Sequence of chain 1.C:
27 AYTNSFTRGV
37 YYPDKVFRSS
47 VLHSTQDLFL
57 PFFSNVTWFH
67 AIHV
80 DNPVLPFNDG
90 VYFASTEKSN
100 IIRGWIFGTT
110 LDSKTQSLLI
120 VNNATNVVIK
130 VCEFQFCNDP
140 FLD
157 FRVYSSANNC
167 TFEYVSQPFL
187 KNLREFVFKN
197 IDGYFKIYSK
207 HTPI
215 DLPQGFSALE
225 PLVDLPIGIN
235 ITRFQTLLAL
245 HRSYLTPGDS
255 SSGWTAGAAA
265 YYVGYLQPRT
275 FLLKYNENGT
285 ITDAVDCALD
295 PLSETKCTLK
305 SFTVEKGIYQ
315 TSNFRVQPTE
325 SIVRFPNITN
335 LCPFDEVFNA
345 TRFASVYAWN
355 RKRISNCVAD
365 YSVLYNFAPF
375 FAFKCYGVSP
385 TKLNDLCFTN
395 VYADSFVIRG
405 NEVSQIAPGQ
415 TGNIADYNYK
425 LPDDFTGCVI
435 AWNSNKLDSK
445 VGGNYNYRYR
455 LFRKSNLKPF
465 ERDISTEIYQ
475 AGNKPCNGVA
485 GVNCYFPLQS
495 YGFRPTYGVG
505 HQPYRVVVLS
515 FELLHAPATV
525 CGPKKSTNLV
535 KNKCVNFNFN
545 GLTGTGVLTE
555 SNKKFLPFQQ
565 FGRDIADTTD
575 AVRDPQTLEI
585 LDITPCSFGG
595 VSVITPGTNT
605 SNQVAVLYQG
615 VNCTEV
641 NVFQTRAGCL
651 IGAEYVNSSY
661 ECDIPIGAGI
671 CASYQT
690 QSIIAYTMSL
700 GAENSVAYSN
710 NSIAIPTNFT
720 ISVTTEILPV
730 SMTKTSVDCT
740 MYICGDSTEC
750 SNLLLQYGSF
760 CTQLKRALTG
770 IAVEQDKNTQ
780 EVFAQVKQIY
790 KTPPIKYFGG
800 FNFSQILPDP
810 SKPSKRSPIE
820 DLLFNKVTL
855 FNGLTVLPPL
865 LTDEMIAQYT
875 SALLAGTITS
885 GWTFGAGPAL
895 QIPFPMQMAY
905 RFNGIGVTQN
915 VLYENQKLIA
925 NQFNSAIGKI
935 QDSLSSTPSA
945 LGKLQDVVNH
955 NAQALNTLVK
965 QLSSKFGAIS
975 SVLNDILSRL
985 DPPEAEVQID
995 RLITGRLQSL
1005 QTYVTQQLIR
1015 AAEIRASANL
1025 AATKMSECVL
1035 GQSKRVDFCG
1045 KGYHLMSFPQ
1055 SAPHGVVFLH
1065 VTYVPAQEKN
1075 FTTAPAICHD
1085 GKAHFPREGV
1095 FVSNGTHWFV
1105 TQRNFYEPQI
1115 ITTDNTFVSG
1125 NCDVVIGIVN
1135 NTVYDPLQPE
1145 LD

This small molecule binds to this protein.
Small molecule (SMILES): CC(=O)N[C@@H]1[C@@H](O)[C@H](O)[C@@H](CO)O[C@H]1O

Binding-site contacts:
Ligand atom C1 contacts residue THR236 of chain 1.C at 4.5 Å.
Ligand atom O6 contacts residue THR108 of chain 1.C at 4.0 Å.
Ligand atom O5 contacts residue THR108 of chain 1.C at 4.0 Å.
Ligand atom O6 contacts residue THR236 of chain 1.C at 3.5 Å (h-bond).
Ligand atom C1 contacts residue THR108 of chain 1.C at 4.0 Å.
Ligand atom O6 contacts residue ARG237 of chain 1.C at 4.4 Å.